Sequence of chain 1.B:
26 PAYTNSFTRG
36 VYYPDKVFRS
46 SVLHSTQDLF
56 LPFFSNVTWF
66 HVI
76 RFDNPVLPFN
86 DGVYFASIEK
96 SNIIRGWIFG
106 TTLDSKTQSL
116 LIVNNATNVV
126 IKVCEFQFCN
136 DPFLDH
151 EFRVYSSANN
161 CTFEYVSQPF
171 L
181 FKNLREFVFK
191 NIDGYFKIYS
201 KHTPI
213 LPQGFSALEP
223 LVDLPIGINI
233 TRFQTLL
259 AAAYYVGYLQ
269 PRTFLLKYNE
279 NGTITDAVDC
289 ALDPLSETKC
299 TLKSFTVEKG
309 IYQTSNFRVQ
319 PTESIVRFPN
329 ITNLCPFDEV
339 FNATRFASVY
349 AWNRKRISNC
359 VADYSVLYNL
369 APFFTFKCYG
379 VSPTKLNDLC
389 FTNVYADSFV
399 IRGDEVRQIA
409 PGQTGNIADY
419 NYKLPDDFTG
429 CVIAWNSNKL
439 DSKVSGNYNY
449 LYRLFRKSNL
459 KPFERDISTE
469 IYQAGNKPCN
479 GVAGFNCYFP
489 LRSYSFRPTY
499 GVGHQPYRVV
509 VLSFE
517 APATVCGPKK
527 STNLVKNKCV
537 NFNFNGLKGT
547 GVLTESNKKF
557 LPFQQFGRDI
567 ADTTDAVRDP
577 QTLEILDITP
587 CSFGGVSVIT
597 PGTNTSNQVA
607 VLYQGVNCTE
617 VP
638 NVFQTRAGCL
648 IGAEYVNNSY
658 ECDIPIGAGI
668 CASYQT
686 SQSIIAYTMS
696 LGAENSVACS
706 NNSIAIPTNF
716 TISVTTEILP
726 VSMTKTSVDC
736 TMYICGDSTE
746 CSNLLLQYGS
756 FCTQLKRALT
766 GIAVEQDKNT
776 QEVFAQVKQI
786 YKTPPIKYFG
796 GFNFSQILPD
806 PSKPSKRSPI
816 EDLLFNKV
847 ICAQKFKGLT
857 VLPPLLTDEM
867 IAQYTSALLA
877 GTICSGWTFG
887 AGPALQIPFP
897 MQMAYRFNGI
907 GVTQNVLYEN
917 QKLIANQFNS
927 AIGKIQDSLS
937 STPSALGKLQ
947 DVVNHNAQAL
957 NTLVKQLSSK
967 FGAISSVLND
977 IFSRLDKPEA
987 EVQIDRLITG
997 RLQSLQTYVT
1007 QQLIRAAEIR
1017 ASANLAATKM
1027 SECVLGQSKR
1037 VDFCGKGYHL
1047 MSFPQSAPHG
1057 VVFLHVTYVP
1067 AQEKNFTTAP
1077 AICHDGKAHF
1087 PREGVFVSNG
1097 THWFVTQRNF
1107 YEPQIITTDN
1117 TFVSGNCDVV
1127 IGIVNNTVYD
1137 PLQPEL

Binding-site contacts:
Ligand atom O7 contacts residue ASN61 of chain 1.B at 4.0 Å.
Ligand atom C1 contacts residue ASN61 of chain 1.B at 1.5 Å.
Ligand atom C7 contacts residue ASN61 of chain 1.B at 3.8 Å.
Ligand atom C3 contacts residue ASN61 of chain 1.B at 3.9 Å.
Ligand atom O5 contacts residue ASN61 of chain 1.B at 2.4 Å (h-bond).
Ligand atom C2 contacts residue ASN61 of chain 1.B at 2.5 Å.
Ligand atom C8 contacts residue TYR28 of chain 1.B at 3.5 Å (hydrophobic).
Ligand atom C4 contacts residue ASN61 of chain 1.B at 4.3 Å.
Ligand atom C7 contacts residue TYR28 of chain 1.B at 4.1 Å (hydrophobic).
Ligand atom C5 contacts residue ASN61 of chain 1.B at 3.8 Å.
Ligand atom O7 contacts residue TYR28 of chain 1.B at 3.8 Å.
Ligand atom N2 contacts residue ASN61 of chain 1.B at 2.9 Å (h-bond).

A small-molecule ligand and the protein it binds are described below.
Small molecule (SMILES): CC(=O)N[C@@H]1[C@@H](O)[C@H](O)[C@@H](CO)O[C@H]1O